The small molecule below binds the protein below.
Small molecule (SMILES): CC(=O)N[C@@H]1[C@@H](O)[C@H](O)[C@@H](CO)O[C@H]1O

Binding-site contacts:
Ligand atom C5 contacts residue ASN31 of chain 1.A at 3.4 Å.
Ligand atom C1 contacts residue GLN23 of chain 1.A at 4.3 Å.
Ligand atom C1 contacts residue ASN31 of chain 1.A at 1.4 Å.
Ligand atom C7 contacts residue ASN31 of chain 1.A at 3.1 Å.
Ligand atom C4 contacts residue ASN31 of chain 1.A at 4.1 Å.
Ligand atom C2 contacts residue ASN31 of chain 1.A at 2.4 Å.
Ligand atom O7 contacts residue ASN31 of chain 1.A at 3.2 Å (h-bond).
Ligand atom C8 contacts residue LYS30 of chain 1.A at 3.7 Å.
Ligand atom C8 contacts residue ASN31 of chain 1.A at 4.2 Å.
Ligand atom C3 contacts residue ASN31 of chain 1.A at 3.6 Å.
Ligand atom C5 contacts residue GLN23 of chain 1.A at 4.2 Å.
Ligand atom O5 contacts residue GLN23 of chain 1.A at 4.0 Å.
Ligand atom O5 contacts residue ASN31 of chain 1.A at 2.2 Å (h-bond).
Ligand atom C6 contacts residue GLN23 of chain 1.A at 4.4 Å.
Ligand atom N2 contacts residue ASN31 of chain 1.A at 2.8 Å (h-bond).

Sequence of chain 1.A:
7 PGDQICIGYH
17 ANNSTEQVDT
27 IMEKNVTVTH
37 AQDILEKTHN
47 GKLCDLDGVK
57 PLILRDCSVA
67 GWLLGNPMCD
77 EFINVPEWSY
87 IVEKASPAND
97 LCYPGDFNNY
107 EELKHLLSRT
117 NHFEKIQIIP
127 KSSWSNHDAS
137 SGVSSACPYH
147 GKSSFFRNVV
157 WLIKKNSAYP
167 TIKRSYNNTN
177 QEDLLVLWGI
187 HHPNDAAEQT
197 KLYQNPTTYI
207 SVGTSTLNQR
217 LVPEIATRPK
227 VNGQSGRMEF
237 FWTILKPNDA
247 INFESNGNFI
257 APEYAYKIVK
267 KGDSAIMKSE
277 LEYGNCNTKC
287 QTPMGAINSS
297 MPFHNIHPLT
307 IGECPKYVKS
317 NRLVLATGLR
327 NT